Sequence of chain 1.I:
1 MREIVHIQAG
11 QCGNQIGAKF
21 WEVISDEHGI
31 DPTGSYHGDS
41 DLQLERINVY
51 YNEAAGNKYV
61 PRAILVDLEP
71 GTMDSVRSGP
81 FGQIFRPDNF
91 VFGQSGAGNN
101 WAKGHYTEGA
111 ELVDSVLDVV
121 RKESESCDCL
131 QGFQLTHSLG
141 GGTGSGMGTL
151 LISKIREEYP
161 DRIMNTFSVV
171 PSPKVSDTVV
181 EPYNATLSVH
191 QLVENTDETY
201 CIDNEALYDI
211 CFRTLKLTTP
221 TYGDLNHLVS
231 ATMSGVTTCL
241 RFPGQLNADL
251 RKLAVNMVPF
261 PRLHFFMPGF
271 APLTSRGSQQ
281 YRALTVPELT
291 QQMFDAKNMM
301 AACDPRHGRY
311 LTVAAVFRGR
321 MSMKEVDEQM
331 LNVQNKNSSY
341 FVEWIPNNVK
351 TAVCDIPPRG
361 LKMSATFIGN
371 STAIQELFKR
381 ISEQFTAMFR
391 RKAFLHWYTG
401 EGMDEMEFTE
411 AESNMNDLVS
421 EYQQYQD

A small-molecule ligand and the protein it binds are described below.
Small molecule (SMILES): Nc1nc2c(ncn2[C@@H]2O[C@H](CO[P](=O)(O)C[P](=O)(O)OP(=O)(O)O)[C@@H](O)[C@H]2O)c(=O)[nH]1

Binding-site contacts:
Ligand atom N2 contacts residue ASN204 of chain 1.I at 2.9 Å (h-bond).
Ligand atom O3' contacts residue GLU181 of chain 1.I at 3.5 Å (salt-bridge).
Ligand atom O2B contacts residue MG1 of chain 1.DA at 2.2 Å.
Ligand atom O4' contacts residue SER138 of chain 1.I at 3.8 Å.
Ligand atom O1G contacts residue THR143 of chain 1.I at 3.0 Å (h-bond).
Ligand atom O6 contacts residue ASN226 of chain 1.I at 3.1 Å (h-bond).
Ligand atom O6 contacts residue GLN15 of chain 1.I at 2.9 Å (h-bond).
Ligand atom O2A contacts residue GLN11 of chain 1.I at 3.4 Å.
Ligand atom O1A contacts residue GLN11 of chain 1.I at 3.7 Å.
Ligand atom C2 contacts residue ASN226 of chain 1.I at 3.6 Å.
Ligand atom O1B contacts residue GLY10 of chain 1.I at 3.3 Å.
Ligand atom O1B contacts residue GLY144 of chain 1.I at 3.2 Å (h-bond).
Ligand atom O2G contacts residue MG1 of chain 1.DA at 2.7 Å.
Ligand atom C6 contacts residue GLN15 of chain 1.I at 3.7 Å.
Ligand atom C3A contacts residue GLY141 of chain 1.I at 3.7 Å.
Ligand atom N3 contacts residue ASN204 of chain 1.I at 3.0 Å (h-bond).
Ligand atom O1B contacts residue GLN11 of chain 1.I at 3.6 Å (h-bond).
Ligand atom O1G contacts residue ALA97 of chain 1.I at 3.3 Å (h-bond).
Ligand atom N7 contacts residue CYS12 of chain 1.I at 3.9 Å.
Ligand atom C2 contacts residue ASN204 of chain 1.I at 3.5 Å.
Ligand atom O3B contacts residue THR143 of chain 1.I at 3.0 Å (h-bond).
Ligand atom PG contacts residue GLY142 of chain 1.I at 3.8 Å.
Ligand atom O3B contacts residue GLY142 of chain 1.I at 3.4 Å (h-bond).
Ligand atom O3G contacts residue ASN99 of chain 1.I at 3.0 Å (h-bond).
Ligand atom C6 contacts residue ASN226 of chain 1.I at 3.3 Å.
Ligand atom C5 contacts residue GLN15 of chain 1.I at 3.7 Å.
Ligand atom C2' contacts residue TYR222 of chain 1.I at 3.5 Å (hydrophobic).
Ligand atom O1A contacts residue CYS12 of chain 1.I at 3.1 Å (h-bond).
Ligand atom O1B contacts residue THR143 of chain 1.I at 3.7 Å.
Ligand atom PB contacts residue MG1 of chain 1.DA at 3.7 Å.
Ligand atom O2B contacts residue GLN11 of chain 1.I at 3.3 Å (h-bond).
Ligand atom O3G contacts residue GLY142 of chain 1.I at 2.8 Å (h-bond).
Ligand atom N1 contacts residue ASN226 of chain 1.I at 2.6 Å (h-bond).
Ligand atom PG contacts residue MG1 of chain 1.DA at 3.7 Å.
Ligand atom O3G contacts residue GLY141 of chain 1.I at 3.8 Å.
Ligand atom N2 contacts residue ASN226 of chain 1.I at 3.7 Å.
Ligand atom N7 contacts residue GLN15 of chain 1.I at 3.2 Å (h-bond).
Ligand atom C1' contacts residue ASN204 of chain 1.I at 3.8 Å.
Ligand atom O1A contacts residue SER138 of chain 1.I at 3.8 Å.
Ligand atom O2' contacts residue TYR222 of chain 1.I at 2.6 Å (h-bond).